Sequence of chain 1.D:
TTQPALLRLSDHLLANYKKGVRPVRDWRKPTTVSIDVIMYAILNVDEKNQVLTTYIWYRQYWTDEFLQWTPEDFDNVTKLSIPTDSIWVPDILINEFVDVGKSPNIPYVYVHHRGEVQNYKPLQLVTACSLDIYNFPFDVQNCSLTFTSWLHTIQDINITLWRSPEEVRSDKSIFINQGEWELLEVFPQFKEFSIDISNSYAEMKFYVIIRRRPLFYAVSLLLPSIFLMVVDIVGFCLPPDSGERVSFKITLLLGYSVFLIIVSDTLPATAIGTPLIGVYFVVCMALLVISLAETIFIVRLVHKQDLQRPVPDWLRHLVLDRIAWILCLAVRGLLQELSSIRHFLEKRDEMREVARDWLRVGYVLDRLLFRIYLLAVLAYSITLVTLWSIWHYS

Binding-site contacts:
Ligand atom N2 contacts residue ASN76 of chain 1.D at 3.0 Å (h-bond).
Ligand atom C1 contacts residue ASN76 of chain 1.D at 3.4 Å.
Ligand atom O7 contacts residue ASN76 of chain 1.D at 3.7 Å.
Ligand atom O5 contacts residue ASN76 of chain 1.D at 4.5 Å.
Ligand atom C2 contacts residue ASN76 of chain 1.D at 3.6 Å.
Ligand atom C8 contacts residue ASN76 of chain 1.D at 3.5 Å.
Ligand atom C7 contacts residue ASN76 of chain 1.D at 3.2 Å.

A small-molecule ligand and the protein it binds are described below.
Small molecule (SMILES): CC(=O)N[C@@H]1[C@@H](O)[C@H](O[C@H]2[C@H](O)[C@@H](NC(C)=O)CO[C@@H]2CO)[C@@H](CO)O[C@H]1O